Binding-site contacts:
Ligand atom C2 contacts residue ASN349 of chain 1.E at 2.5 Å.
Ligand atom O5 contacts residue ASN349 of chain 1.E at 2.5 Å (h-bond).
Ligand atom C3 contacts residue ASN349 of chain 1.E at 3.9 Å.
Ligand atom N2 contacts residue ASN349 of chain 1.E at 2.9 Å (h-bond).
Ligand atom C1 contacts residue ASN349 of chain 1.E at 1.5 Å.
Ligand atom C7 contacts residue ASN349 of chain 1.E at 3.2 Å.
Ligand atom O7 contacts residue ASN349 of chain 1.E at 3.2 Å (h-bond).
Ligand atom C8 contacts residue PHE347 of chain 1.E at 3.6 Å (hydrophobic).
Ligand atom C5 contacts residue ASN349 of chain 1.E at 3.8 Å.
Ligand atom C7 contacts residue ARG344 of chain 1.E at 4.4 Å.
Ligand atom C8 contacts residue ARG344 of chain 1.E at 3.0 Å.
Ligand atom C8 contacts residue ASN349 of chain 1.E at 3.7 Å.
Ligand atom C4 contacts residue ASN349 of chain 1.E at 4.4 Å.
Ligand atom C8 contacts residue GLY348 of chain 1.E at 3.6 Å.
Ligand atom C7 contacts residue GLY348 of chain 1.E at 4.5 Å.

Sequence of chain 1.E:
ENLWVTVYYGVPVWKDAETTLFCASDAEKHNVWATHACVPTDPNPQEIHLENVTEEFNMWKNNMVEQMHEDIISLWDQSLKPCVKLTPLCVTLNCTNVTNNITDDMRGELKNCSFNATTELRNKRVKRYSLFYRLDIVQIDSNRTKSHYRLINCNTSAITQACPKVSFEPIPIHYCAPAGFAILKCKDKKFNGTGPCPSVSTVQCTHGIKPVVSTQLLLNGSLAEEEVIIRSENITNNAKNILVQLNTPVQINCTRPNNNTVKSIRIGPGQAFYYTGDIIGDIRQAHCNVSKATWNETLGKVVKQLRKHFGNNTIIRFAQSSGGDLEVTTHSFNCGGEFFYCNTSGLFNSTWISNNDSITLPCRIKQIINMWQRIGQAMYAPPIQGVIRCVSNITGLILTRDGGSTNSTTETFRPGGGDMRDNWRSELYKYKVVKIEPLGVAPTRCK

This protein binds this small molecule.
Small molecule (SMILES): CC(=O)N[C@@H]1[C@@H](O)[C@H](O)[C@@H](CO)O[C@H]1O